Binding-site contacts:
Ligand atom C3 contacts residue ASN718 of chain 1.B at 3.6 Å.
Ligand atom C5 contacts residue GLN923 of chain 1.B at 4.5 Å.
Ligand atom O4 contacts residue GLN923 of chain 1.B at 3.9 Å.
Ligand atom O5 contacts residue PHE719 of chain 1.B at 4.3 Å.
Ligand atom C5 contacts residue ASN718 of chain 1.B at 3.7 Å.
Ligand atom C3 contacts residue GLN923 of chain 1.B at 4.2 Å.
Ligand atom O7 contacts residue GLN923 of chain 1.B at 3.6 Å.
Ligand atom N2 contacts residue ASN718 of chain 1.B at 2.8 Å (h-bond).
Ligand atom C8 contacts residue GLN923 of chain 1.B at 3.6 Å.
Ligand atom C2 contacts residue ASN718 of chain 1.B at 2.4 Å.
Ligand atom O7 contacts residue ASN718 of chain 1.B at 4.0 Å.
Ligand atom C4 contacts residue ASN718 of chain 1.B at 4.2 Å.
Ligand atom C7 contacts residue ASN718 of chain 1.B at 3.6 Å.
Ligand atom C7 contacts residue GLN923 of chain 1.B at 4.1 Å.
Ligand atom C8 contacts residue ASN926 of chain 1.B at 4.3 Å.
Ligand atom O6 contacts residue PHE719 of chain 1.B at 4.0 Å.
Ligand atom O3 contacts residue GLN923 of chain 1.B at 4.5 Å.
Ligand atom C8 contacts residue GLN927 of chain 1.B at 3.7 Å.
Ligand atom O5 contacts residue ASN718 of chain 1.B at 2.4 Å (h-bond).
Ligand atom C1 contacts residue ASN718 of chain 1.B at 1.4 Å.
Ligand atom C6 contacts residue GLN927 of chain 1.B at 3.8 Å.
Ligand atom O6 contacts residue GLN927 of chain 1.B at 3.9 Å.

Sequence of chain 1.B:
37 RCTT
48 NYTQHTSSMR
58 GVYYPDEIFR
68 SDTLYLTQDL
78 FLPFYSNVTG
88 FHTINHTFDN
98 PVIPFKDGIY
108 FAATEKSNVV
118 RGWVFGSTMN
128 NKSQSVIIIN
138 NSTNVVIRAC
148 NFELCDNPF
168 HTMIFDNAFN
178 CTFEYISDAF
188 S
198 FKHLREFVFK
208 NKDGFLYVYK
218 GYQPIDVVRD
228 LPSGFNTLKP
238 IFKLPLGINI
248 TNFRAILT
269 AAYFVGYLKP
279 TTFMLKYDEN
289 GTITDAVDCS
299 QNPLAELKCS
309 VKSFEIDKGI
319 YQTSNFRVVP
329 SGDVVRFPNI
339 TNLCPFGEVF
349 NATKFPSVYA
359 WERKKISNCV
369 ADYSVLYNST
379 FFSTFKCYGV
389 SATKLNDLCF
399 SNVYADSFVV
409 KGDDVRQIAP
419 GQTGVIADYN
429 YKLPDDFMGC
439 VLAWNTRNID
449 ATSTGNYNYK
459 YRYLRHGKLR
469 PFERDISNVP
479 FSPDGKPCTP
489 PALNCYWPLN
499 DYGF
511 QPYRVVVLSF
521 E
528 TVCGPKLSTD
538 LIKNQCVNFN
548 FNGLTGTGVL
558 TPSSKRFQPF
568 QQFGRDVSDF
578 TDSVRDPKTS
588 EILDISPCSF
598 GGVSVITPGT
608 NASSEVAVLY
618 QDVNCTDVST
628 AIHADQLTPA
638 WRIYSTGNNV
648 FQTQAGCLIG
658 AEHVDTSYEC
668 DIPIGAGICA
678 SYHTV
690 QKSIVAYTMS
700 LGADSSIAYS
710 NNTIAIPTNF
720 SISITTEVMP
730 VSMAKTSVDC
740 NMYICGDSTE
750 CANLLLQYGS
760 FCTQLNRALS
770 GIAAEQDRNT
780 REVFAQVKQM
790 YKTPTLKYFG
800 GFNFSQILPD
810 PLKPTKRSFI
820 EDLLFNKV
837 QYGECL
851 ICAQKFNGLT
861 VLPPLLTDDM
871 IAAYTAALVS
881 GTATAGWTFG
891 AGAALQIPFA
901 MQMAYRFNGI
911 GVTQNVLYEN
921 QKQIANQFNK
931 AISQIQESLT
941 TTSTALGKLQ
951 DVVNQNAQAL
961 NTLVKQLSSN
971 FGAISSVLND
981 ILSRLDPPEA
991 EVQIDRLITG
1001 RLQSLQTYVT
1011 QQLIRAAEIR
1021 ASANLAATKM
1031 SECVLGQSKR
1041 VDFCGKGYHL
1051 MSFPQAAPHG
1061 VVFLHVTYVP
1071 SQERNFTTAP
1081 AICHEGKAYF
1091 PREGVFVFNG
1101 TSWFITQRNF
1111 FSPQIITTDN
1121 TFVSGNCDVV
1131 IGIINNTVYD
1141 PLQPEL

The small molecule below binds the protein below.
Small molecule (SMILES): CC(=O)N[C@H]1[C@H](O[C@H]2[C@H](O)[C@@H](NC(C)=O)CO[C@@H]2CO)O[C@H](CO)[C@@H](O[C@@H]2O[C@H](CO)[C@@H](O)[C@H](O)[C@@H]2O)[C@@H]1O